Binding-site contacts:
Ligand atom O2A contacts residue TYR46 of chain 1.A at 2.7 Å (h-bond).
Ligand atom C8 contacts residue THR25 of chain 1.A at 3.5 Å.
Ligand atom O2G contacts residue GLY83 of chain 1.A at 3.0 Å (h-bond).
Ligand atom N1 contacts residue ASP138 of chain 1.A at 2.8 Å (salt-bridge).
Ligand atom N2 contacts residue MET139 of chain 1.A at 3.2 Å.
Ligand atom O6 contacts residue ASP138 of chain 1.A at 3.4 Å (salt-bridge).
Ligand atom O6 contacts residue LEU175 of chain 1.A at 3.2 Å (h-bond).
Ligand atom O2B contacts residue LYS23 of chain 1.A at 3.4 Å (salt-bridge).
Ligand atom O1B contacts residue GLY22 of chain 1.A at 3.0 Å (h-bond).
Ligand atom O1B contacts residue HIS21 of chain 1.A at 3.4 Å (h-bond).
Ligand atom O3A contacts residue GLY22 of chain 1.A at 3.1 Å (h-bond).
Ligand atom O3G contacts residue ILE60 of chain 1.A at 3.4 Å.
Ligand atom O1A contacts residue THR25 of chain 1.A at 2.6 Å (h-bond).
Ligand atom PG contacts residue LYS23 of chain 1.A at 3.5 Å.
Ligand atom PB contacts residue LYS23 of chain 1.A at 3.5 Å.
Ligand atom C5 contacts residue LEU175 of chain 1.A at 3.4 Å (hydrophobic).
Ligand atom C6 contacts residue SER173 of chain 1.A at 3.5 Å.
Ligand atom N2 contacts residue ASP138 of chain 1.A at 2.8 Å (salt-bridge).
Ligand atom O1G contacts residue THR61 of chain 1.A at 3.0 Å (h-bond).
Ligand atom PG contacts residue MG1 of chain 1.C at 3.1 Å.
Ligand atom O2B contacts residue MG1 of chain 1.C at 2.2 Å.
Ligand atom N3B contacts residue ASP20 of chain 1.A at 3.2 Å (salt-bridge).
Ligand atom O2G contacts residue VAL19 of chain 1.A at 3.2 Å.
Ligand atom O3G contacts residue THR61 of chain 1.A at 3.1 Å (h-bond).
Ligand atom O2G contacts residue ASP20 of chain 1.A at 3.2 Å (salt-bridge).
Ligand atom C6 contacts residue LEU175 of chain 1.A at 3.4 Å (hydrophobic).
Ligand atom O1A contacts residue THR24 of chain 1.A at 3.4 Å (h-bond).
Ligand atom O2G contacts residue LYS23 of chain 1.A at 2.6 Å (salt-bridge).
Ligand atom N3B contacts residue MG1 of chain 1.C at 3.3 Å.
Ligand atom O4' contacts residue LYS136 of chain 1.A at 3.1 Å (salt-bridge).
Ligand atom C5' contacts residue ASP20 of chain 1.A at 3.4 Å.
Ligand atom O6 contacts residue ASN135 of chain 1.A at 3.1 Å (h-bond).
Ligand atom N7 contacts residue ASN135 of chain 1.A at 3.0 Å (h-bond).
Ligand atom O6 contacts residue ALA174 of chain 1.A at 3.1 Å (h-bond).
Ligand atom PB contacts residue MG1 of chain 1.C at 3.3 Å.
Ligand atom O2B contacts residue THR24 of chain 1.A at 2.8 Å (h-bond).
Ligand atom O1G contacts residue MG1 of chain 1.C at 1.9 Å.
Ligand atom O6 contacts residue SER173 of chain 1.A at 2.7 Å (h-bond).
Ligand atom O1B contacts residue LYS23 of chain 1.A at 2.6 Å (salt-bridge).
Ligand atom O1A contacts residue GLY22 of chain 1.A at 3.5 Å.

Sequence of chain 1.A:
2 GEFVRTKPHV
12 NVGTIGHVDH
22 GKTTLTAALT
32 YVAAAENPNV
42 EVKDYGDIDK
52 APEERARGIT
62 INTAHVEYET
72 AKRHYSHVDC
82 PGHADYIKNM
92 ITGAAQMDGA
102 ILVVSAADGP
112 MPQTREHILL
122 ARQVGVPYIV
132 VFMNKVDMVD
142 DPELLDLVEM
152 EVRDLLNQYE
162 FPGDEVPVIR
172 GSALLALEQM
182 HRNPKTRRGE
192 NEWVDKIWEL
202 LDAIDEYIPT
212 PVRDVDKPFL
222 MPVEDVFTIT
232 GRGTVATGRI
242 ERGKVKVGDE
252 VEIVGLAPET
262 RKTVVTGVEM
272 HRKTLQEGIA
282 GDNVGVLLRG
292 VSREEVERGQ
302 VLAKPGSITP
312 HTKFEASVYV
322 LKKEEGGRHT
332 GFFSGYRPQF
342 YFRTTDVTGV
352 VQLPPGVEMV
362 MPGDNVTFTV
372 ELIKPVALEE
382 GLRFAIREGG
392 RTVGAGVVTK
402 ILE

The protein below binds the small molecule below.
Small molecule (SMILES): Nc1nc2c(ncn2[C@@H]2O[C@H](CO[P](=O)(O)O[P](=O)(O)NP(=O)(O)O)[C@@H](O)[C@H]2O)c(=O)[nH]1